The protein below binds the small molecule below.
Small molecule (SMILES): O=C(O)COP(=O)(O)O

Binding-site contacts:
Ligand atom O2 contacts residue HIS86 of chain 1.B at 2.7 Å.
Ligand atom O3P contacts residue GLY225 of chain 1.B at 3.9 Å.
Ligand atom O1 contacts residue ASN10 of chain 1.B at 3.7 Å.
Ligand atom C1 contacts residue ILE163 of chain 1.B at 3.9 Å (hydrophobic).
Ligand atom C2 contacts residue LEU223 of chain 1.B at 3.8 Å (hydrophobic).
Ligand atom O1 contacts residue ILE163 of chain 1.B at 3.7 Å.
Ligand atom C2 contacts residue GLY203 of chain 1.B at 4.1 Å.
Ligand atom O2P contacts residue GLY225 of chain 1.B at 3.0 Å (h-bond).
Ligand atom O2 contacts residue LEU223 of chain 1.B at 3.6 Å.
Ligand atom P contacts residue GLY164 of chain 1.B at 3.8 Å.
Ligand atom C2 contacts residue GLU158 of chain 1.B at 3.6 Å.
Ligand atom P contacts residue SER204 of chain 1.B at 3.9 Å.
Ligand atom O1P contacts residue LYS12 of chain 1.B at 3.5 Å.
Ligand atom O1 contacts residue LYS12 of chain 1.B at 2.6 Å.
Ligand atom P contacts residue GLY225 of chain 1.B at 3.7 Å.
Ligand atom O2P contacts residue LYS227 of chain 1.B at 4.1 Å.
Ligand atom O1P contacts residue ILE163 of chain 1.B at 3.5 Å.
Ligand atom O3P contacts residue LYS12 of chain 1.B at 4.0 Å.
Ligand atom O1P contacts residue GLY225 of chain 1.B at 3.8 Å.
Ligand atom O4P contacts residue GLY203 of chain 1.B at 3.7 Å.
Ligand atom C1 contacts residue LYS12 of chain 1.B at 3.7 Å.
Ligand atom O1 contacts residue HIS86 of chain 1.B at 3.1 Å (h-bond).
Ligand atom C2 contacts residue ILE163 of chain 1.B at 4.0 Å (hydrophobic).
Ligand atom C2 contacts residue GLY225 of chain 1.B at 3.8 Å.
Ligand atom O3P contacts residue LYS227 of chain 1.B at 3.0 Å (salt-bridge).
Ligand atom O4P contacts residue SER204 of chain 1.B at 2.8 Å (h-bond).
Ligand atom O2P contacts residue SER204 of chain 1.B at 3.7 Å.
Ligand atom O1P contacts residue GLY164 of chain 1.B at 4.2 Å.
Ligand atom C1 contacts residue LEU223 of chain 1.B at 4.3 Å (hydrophobic).
Ligand atom O4P contacts residue GLY164 of chain 1.B at 2.8 Å (h-bond).
Ligand atom O3P contacts residue GLY164 of chain 1.B at 4.0 Å.
Ligand atom P contacts residue LYS227 of chain 1.B at 4.2 Å.
Ligand atom O2 contacts residue GLU158 of chain 1.B at 2.4 Å (salt-bridge).
Ligand atom O2P contacts residue ALA224 of chain 1.B at 3.6 Å.
Ligand atom C1 contacts residue GLU158 of chain 1.B at 3.3 Å.
Ligand atom C2 contacts residue ALA224 of chain 1.B at 4.0 Å (hydrophobic).
Ligand atom C1 contacts residue HIS86 of chain 1.B at 3.3 Å.
Ligand atom C2 contacts residue LYS12 of chain 1.B at 4.2 Å.
Ligand atom O4P contacts residue ILE163 of chain 1.B at 3.5 Å.
Ligand atom O4P contacts residue ALA162 of chain 1.B at 3.4 Å (h-bond).

Sequence of chain 1.B:
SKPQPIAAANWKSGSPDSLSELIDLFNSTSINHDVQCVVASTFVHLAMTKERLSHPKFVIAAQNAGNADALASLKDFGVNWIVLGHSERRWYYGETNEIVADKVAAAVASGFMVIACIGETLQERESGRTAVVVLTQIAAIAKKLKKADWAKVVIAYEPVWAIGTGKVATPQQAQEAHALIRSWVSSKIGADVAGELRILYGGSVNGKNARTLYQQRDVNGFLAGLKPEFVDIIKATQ